This small molecule binds to this protein.
Small molecule (SMILES): CC(=O)N[C@H]1[C@H](O[C@H]2[C@H](O)[C@@H](NC(C)=O)CO[C@@H]2CO)O[C@H](CO)[C@@H](O)[C@@H]1O

Binding-site contacts:
Ligand atom C7 contacts residue ASP213 of chain 1.A at 4.4 Å.
Ligand atom C8 contacts residue ASP213 of chain 1.A at 3.8 Å.
Ligand atom C2 contacts residue ASN30 of chain 1.A at 2.5 Å.
Ligand atom C4 contacts residue ASN30 of chain 1.A at 4.3 Å.
Ligand atom C5 contacts residue ARG216 of chain 1.A at 4.0 Å.
Ligand atom O7 contacts residue ARG216 of chain 1.A at 4.3 Å.
Ligand atom C6 contacts residue ASP213 of chain 1.A at 3.3 Å.
Ligand atom O7 contacts residue ASN30 of chain 1.A at 3.8 Å.
Ligand atom C8 contacts residue PHE59 of chain 1.A at 3.8 Å (hydrophobic).
Ligand atom C8 contacts residue ASN30 of chain 1.A at 3.7 Å.
Ligand atom C8 contacts residue ARG216 of chain 1.A at 4.1 Å.
Ligand atom O6 contacts residue ASP213 of chain 1.A at 3.0 Å (salt-bridge).
Ligand atom N2 contacts residue ASP213 of chain 1.A at 4.2 Å.
Ligand atom C3 contacts residue ASN30 of chain 1.A at 3.8 Å.
Ligand atom N2 contacts residue ASN30 of chain 1.A at 3.0 Å (h-bond).
Ligand atom C7 contacts residue ASN30 of chain 1.A at 3.2 Å.
Ligand atom C5 contacts residue ASN30 of chain 1.A at 3.6 Å.
Ligand atom O7 contacts residue PHE59 of chain 1.A at 3.7 Å.
Ligand atom O5 contacts residue ARG216 of chain 1.A at 4.0 Å.
Ligand atom C7 contacts residue PHE59 of chain 1.A at 4.1 Å (hydrophobic).
Ligand atom O5 contacts residue ASN30 of chain 1.A at 2.4 Å (h-bond).
Ligand atom C6 contacts residue ARG216 of chain 1.A at 3.6 Å.
Ligand atom O6 contacts residue ARG216 of chain 1.A at 4.4 Å.
Ligand atom C1 contacts residue ASN30 of chain 1.A at 1.4 Å.

Sequence of chain 1.A:
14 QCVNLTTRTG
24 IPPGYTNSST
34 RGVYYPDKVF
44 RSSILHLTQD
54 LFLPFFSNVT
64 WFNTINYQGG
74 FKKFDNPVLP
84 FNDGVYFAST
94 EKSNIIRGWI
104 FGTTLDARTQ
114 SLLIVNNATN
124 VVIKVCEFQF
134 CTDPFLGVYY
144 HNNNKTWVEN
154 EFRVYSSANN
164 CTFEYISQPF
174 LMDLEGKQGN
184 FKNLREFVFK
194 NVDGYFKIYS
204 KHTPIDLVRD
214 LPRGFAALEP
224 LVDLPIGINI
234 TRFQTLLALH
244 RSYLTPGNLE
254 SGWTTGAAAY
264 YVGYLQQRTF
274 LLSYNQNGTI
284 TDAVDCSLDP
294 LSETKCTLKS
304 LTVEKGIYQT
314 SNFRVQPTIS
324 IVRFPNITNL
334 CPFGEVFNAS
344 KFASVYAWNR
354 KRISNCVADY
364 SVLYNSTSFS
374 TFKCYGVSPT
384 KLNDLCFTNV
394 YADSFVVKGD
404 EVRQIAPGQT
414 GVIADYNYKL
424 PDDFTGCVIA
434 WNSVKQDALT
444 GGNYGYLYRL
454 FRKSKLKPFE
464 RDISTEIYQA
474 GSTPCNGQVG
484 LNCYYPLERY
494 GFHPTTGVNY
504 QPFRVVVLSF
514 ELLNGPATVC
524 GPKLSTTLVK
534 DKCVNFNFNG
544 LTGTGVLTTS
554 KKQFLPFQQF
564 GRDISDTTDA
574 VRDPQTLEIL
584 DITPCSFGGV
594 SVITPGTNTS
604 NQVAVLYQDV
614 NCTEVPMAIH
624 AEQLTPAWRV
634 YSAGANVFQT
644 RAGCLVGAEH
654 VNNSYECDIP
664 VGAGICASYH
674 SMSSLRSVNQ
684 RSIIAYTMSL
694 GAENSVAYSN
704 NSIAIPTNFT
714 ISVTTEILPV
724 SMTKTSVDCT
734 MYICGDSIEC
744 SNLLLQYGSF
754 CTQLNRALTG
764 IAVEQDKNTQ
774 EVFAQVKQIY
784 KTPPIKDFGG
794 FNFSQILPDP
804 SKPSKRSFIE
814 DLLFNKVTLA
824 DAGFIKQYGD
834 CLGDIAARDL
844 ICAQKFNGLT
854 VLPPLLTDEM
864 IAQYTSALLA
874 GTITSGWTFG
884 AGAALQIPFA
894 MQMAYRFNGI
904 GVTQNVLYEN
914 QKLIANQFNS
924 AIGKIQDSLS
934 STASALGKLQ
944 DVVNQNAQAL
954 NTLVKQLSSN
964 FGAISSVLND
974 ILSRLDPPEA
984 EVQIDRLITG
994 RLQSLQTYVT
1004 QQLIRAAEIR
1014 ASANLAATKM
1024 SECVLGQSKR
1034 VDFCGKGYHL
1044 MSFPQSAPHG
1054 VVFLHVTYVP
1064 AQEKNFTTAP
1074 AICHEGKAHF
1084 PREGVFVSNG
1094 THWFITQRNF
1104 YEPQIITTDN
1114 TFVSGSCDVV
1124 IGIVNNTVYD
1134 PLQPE